Binding-site contacts:
Ligand atom O6 contacts residue GLY378 of chain 2.A at 2.8 Å (h-bond).
Ligand atom C2 contacts residue ARG318 of chain 2.A at 3.9 Å.
Ligand atom O4 contacts residue ARG318 of chain 2.A at 3.4 Å (salt-bridge).
Ligand atom O3 contacts residue ILE316 of chain 2.A at 3.9 Å.
Ligand atom O6 contacts residue ILE316 of chain 2.A at 3.8 Å.
Ligand atom O2 contacts residue ARG318 of chain 2.A at 3.4 Å (salt-bridge).
Ligand atom C1 contacts residue ASN124 of chain 3.A at 1.5 Å.
Ligand atom O2 contacts residue ILE316 of chain 2.A at 3.4 Å.
Ligand atom C6 contacts residue GLN315 of chain 2.A at 3.7 Å.
Ligand atom O5 contacts residue THR379 of chain 2.A at 3.4 Å.
Ligand atom C3 contacts residue GLN315 of chain 2.A at 3.5 Å.
Ligand atom C2 contacts residue GLN315 of chain 2.A at 3.6 Å.
Ligand atom O4 contacts residue ARG318 of chain 2.A at 3.4 Å (salt-bridge).
Ligand atom C7 contacts residue ASN124 of chain 3.A at 3.1 Å.
Ligand atom C8 contacts residue TYR377 of chain 2.A at 3.9 Å (hydrophobic).
Ligand atom C4 contacts residue GLN315 of chain 2.A at 3.4 Å.
Ligand atom C3 contacts residue ASN124 of chain 3.A at 3.7 Å.
Ligand atom O7 contacts residue THR379 of chain 2.A at 3.4 Å (h-bond).
Ligand atom O3 contacts residue ASN317 of chain 2.A at 2.9 Å (h-bond).
Ligand atom O5 contacts residue ILE316 of chain 2.A at 3.8 Å.
Ligand atom O3 contacts residue ASP254 of chain 2.A at 3.8 Å.
Ligand atom C5 contacts residue ASN124 of chain 3.A at 3.6 Å.
Ligand atom O2 contacts residue ASN317 of chain 2.A at 3.6 Å.
Ligand atom O5 contacts residue GLY378 of chain 2.A at 3.4 Å.
Ligand atom C6 contacts residue TYR377 of chain 2.A at 3.4 Å (hydrophobic).
Ligand atom C3 contacts residue ASN317 of chain 2.A at 3.6 Å.
Ligand atom C1 contacts residue THR379 of chain 2.A at 3.9 Å.
Ligand atom O6 contacts residue THR379 of chain 2.A at 3.6 Å.
Ligand atom O5 contacts residue ASN124 of chain 3.A at 2.3 Å (h-bond).
Ligand atom O4 contacts residue ASN317 of chain 2.A at 3.5 Å (h-bond).
Ligand atom O3 contacts residue GLN315 of chain 2.A at 3.6 Å.
Ligand atom O2 contacts residue GLN315 of chain 2.A at 2.8 Å (h-bond).
Ligand atom O6 contacts residue TYR377 of chain 2.A at 3.4 Å.
Ligand atom O7 contacts residue ASN124 of chain 3.A at 3.0 Å (h-bond).
Ligand atom N2 contacts residue ASN124 of chain 3.A at 2.9 Å (h-bond).
Ligand atom O5 contacts residue ASN317 of chain 2.A at 3.8 Å.
Ligand atom C2 contacts residue ASN124 of chain 3.A at 2.4 Å.
Ligand atom O3 contacts residue GLN315 of chain 2.A at 3.3 Å (h-bond).
Ligand atom C6 contacts residue GLY378 of chain 2.A at 3.5 Å.
Ligand atom C6 contacts residue ILE316 of chain 2.A at 3.8 Å (hydrophobic).

Sequence of chain 2.A:
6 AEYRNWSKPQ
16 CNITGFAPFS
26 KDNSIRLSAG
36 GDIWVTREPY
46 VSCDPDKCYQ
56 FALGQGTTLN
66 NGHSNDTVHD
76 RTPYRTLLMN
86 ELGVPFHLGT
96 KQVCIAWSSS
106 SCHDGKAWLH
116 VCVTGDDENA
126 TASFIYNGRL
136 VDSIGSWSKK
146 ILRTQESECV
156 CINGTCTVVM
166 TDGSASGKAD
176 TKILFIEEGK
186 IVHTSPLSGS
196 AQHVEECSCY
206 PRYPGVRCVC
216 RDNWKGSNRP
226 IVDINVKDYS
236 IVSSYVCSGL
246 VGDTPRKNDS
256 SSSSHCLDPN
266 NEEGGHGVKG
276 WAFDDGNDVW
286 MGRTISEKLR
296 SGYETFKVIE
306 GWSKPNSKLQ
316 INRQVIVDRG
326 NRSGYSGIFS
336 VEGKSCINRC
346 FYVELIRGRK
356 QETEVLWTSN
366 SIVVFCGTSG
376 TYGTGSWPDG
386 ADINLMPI

Sequence of chain 3.A:
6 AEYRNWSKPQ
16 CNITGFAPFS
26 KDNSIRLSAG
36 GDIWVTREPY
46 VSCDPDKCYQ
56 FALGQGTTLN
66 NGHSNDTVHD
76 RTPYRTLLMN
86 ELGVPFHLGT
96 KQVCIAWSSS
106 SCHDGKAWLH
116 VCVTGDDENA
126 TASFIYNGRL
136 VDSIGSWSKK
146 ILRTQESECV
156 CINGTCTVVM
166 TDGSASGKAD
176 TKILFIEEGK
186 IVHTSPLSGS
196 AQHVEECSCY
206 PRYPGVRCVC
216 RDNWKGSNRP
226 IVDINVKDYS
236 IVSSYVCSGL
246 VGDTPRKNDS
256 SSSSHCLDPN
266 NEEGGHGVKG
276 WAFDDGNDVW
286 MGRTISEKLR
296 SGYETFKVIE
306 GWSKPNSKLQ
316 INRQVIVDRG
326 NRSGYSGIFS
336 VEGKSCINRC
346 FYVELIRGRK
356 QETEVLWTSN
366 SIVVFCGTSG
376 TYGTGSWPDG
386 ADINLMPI

A small-molecule ligand and the protein it binds are described below.
Small molecule (SMILES): CC(=O)N[C@H]1[C@H](O[C@H]2[C@H](O)[C@@H](NC(C)=O)CO[C@@H]2CO)O[C@H](CO)[C@@H](O[C@@H]2O[C@H](CO[C@H]3O[C@H](CO)[C@@H](O)[C@H](O[C@H]4O[C@H](CO)[C@@H](O)[C@H](O)[C@@H]4O)[C@@H]3O)[C@@H](O)[C@H](O[C@H]3O[C@H](CO)[C@@H](O)[C@H](O)[C@@H]3O[C@H]3O[C@H](CO)[C@@H](O)[C@H](O)[C@@H]3O)[C@@H]2O)[C@@H]1O